Sequence of chain 1.I:
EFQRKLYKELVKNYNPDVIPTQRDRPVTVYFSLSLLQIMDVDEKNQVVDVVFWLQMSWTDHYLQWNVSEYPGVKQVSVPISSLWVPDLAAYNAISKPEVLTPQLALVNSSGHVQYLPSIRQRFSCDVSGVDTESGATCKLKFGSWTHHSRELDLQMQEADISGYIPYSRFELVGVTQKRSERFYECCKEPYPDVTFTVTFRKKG

Binding-site contacts:
Ligand atom O7 contacts residue ASN108 of chain 1.I at 3.9 Å.
Ligand atom C3 contacts residue ASN108 of chain 1.I at 3.8 Å.
Ligand atom C1 contacts residue SER110 of chain 1.I at 3.9 Å.
Ligand atom O6 contacts residue ASN108 of chain 1.I at 4.2 Å.
Ligand atom C2 contacts residue ASN108 of chain 1.I at 2.5 Å.
Ligand atom C5 contacts residue ASN108 of chain 1.I at 3.1 Å.
Ligand atom C1 contacts residue ASN108 of chain 1.I at 1.4 Å.
Ligand atom C2 contacts residue HIS112 of chain 1.I at 4.1 Å.
Ligand atom O6 contacts residue SER110 of chain 1.I at 3.6 Å.
Ligand atom C5 contacts residue SER110 of chain 1.I at 3.6 Å.
Ligand atom C8 contacts residue HIS112 of chain 1.I at 3.7 Å.
Ligand atom C3 contacts residue HIS112 of chain 1.I at 4.5 Å.
Ligand atom C8 contacts residue GLN75 of chain 1.I at 3.8 Å.
Ligand atom C6 contacts residue SER110 of chain 1.I at 2.8 Å.
Ligand atom O6 contacts residue HIS112 of chain 1.I at 3.1 Å.
Ligand atom C7 contacts residue HIS112 of chain 1.I at 4.0 Å.
Ligand atom N2 contacts residue ASN108 of chain 1.I at 2.8 Å (h-bond).
Ligand atom C6 contacts residue ASN108 of chain 1.I at 2.8 Å.
Ligand atom C8 contacts residue ASN108 of chain 1.I at 2.7 Å.
Ligand atom C7 contacts residue ASN108 of chain 1.I at 2.9 Å.
Ligand atom C6 contacts residue HIS112 of chain 1.I at 3.2 Å.
Ligand atom O3 contacts residue HIS112 of chain 1.I at 3.8 Å.
Ligand atom O7 contacts residue HIS112 of chain 1.I at 3.1 Å.
Ligand atom O5 contacts residue ASN108 of chain 1.I at 2.4 Å (h-bond).
Ligand atom C5 contacts residue HIS112 of chain 1.I at 4.5 Å.
Ligand atom C4 contacts residue ASN108 of chain 1.I at 4.0 Å.
Ligand atom N2 contacts residue HIS112 of chain 1.I at 4.5 Å.
Ligand atom O5 contacts residue SER110 of chain 1.I at 3.6 Å (h-bond).

A small-molecule ligand and the protein it binds are described below.
Small molecule (SMILES): CC(=O)N[C@H]1[C@H](O[C@H]2[C@H](O)[C@@H](NC(C)=O)CO[C@@H]2CO)O[C@H](CO)[C@@H](O)[C@@H]1O